Sequence of chain 59.W:
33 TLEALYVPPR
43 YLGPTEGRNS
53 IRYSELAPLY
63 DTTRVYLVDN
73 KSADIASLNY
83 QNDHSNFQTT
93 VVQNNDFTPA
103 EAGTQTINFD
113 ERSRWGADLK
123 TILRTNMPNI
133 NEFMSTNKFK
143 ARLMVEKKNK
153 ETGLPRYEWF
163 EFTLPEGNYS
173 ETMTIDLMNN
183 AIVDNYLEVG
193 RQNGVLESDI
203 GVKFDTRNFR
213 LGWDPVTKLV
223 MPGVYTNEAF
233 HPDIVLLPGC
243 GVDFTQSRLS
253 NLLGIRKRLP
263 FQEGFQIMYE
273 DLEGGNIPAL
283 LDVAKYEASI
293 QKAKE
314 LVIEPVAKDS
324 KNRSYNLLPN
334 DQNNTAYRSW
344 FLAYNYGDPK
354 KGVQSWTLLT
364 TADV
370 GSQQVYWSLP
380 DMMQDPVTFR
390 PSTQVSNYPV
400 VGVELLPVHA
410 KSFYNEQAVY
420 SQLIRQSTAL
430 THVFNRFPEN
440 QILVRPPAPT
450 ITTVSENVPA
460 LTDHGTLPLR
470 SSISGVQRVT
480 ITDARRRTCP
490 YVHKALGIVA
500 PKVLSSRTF

The small molecule below binds the protein below.
Small molecule (SMILES): CC(C)[C@H](NC(=O)[C@@H]1CCCN1C(=O)[C@H](CC(N)=O)NC(=O)[C@@H](N)Cc1ccccc1)C(=O)N[C@@H](Cc1ccc(O)cc1)C(=O)N1CCC[C@H]1C(=O)N[C@H](C=O)Cc1ccc(O)cc1

Sequence of chain 31.W:
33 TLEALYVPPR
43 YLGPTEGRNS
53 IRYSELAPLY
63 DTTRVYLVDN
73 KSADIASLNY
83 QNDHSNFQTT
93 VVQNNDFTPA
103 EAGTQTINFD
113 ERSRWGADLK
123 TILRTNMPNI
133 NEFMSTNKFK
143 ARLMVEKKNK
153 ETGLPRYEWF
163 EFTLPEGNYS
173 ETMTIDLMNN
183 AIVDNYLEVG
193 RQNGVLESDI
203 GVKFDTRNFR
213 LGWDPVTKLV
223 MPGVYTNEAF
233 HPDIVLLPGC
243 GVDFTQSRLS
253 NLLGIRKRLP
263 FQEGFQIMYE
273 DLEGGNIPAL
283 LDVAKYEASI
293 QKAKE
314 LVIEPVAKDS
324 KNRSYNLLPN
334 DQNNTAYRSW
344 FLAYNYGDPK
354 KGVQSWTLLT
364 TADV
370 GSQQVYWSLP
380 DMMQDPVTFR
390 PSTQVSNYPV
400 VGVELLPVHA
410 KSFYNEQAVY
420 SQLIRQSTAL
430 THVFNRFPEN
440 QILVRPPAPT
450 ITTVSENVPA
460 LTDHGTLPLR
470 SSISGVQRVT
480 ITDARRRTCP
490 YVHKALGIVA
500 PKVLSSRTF

Binding-site contacts:
Ligand atom C contacts residue ARG193 of chain 31.W at 3.4 Å.
Ligand atom N contacts residue ARG193 of chain 31.W at 3.8 Å.
Ligand atom CE2 contacts residue MET223 of chain 59.W at 3.5 Å (hydrophobic).
Ligand atom CD1 contacts residue GLU289 of chain 59.W at 3.0 Å.
Ligand atom O contacts residue ARG193 of chain 31.W at 2.8 Å (salt-bridge).
Ligand atom CE2 contacts residue ARG193 of chain 31.W at 3.8 Å.
Ligand atom CB contacts residue ARG435 of chain 31.W at 3.7 Å.
Ligand atom CE1 contacts residue GLU289 of chain 59.W at 3.6 Å.
Ligand atom CE1 contacts residue ARG193 of chain 31.W at 3.1 Å.
Ligand atom CZ contacts residue HIS431 of chain 31.W at 3.4 Å.
Ligand atom CD contacts residue HIS431 of chain 31.W at 3.8 Å.
Ligand atom OH contacts residue LEU283 of chain 59.W at 3.8 Å.
Ligand atom CG contacts residue TYR288 of chain 59.W at 3.4 Å (hydrophobic).
Ligand atom CG2 contacts residue TYR188 of chain 31.W at 3.9 Å (hydrophobic).
Ligand atom OD1 contacts residue GLU199 of chain 31.W at 3.4 Å (salt-bridge).
Ligand atom CZ contacts residue MET223 of chain 59.W at 2.9 Å (hydrophobic).
Ligand atom ND2 contacts residue GLU199 of chain 31.W at 2.9 Å (salt-bridge).
Ligand atom ND2 contacts residue TYR188 of chain 31.W at 3.5 Å (h-bond).
Ligand atom OH contacts residue THR430 of chain 31.W at 3.4 Å.
Ligand atom CZ contacts residue ARG193 of chain 31.W at 3.1 Å.
Ligand atom OH contacts residue HIS431 of chain 31.W at 2.9 Å (h-bond).
Ligand atom CG1 contacts residue ARG435 of chain 31.W at 3.8 Å.
Ligand atom CB contacts residue GLU289 of chain 59.W at 3.8 Å.
Ligand atom CD1 contacts residue ARG193 of chain 31.W at 3.7 Å.
Ligand atom OH contacts residue MET223 of chain 59.W at 2.2 Å (h-bond).
Ligand atom O contacts residue ARG435 of chain 31.W at 3.5 Å (salt-bridge).
Ligand atom CZ contacts residue THR219 of chain 59.W at 3.2 Å.
Ligand atom CE1 contacts residue THR219 of chain 59.W at 3.9 Å.
Ligand atom CG contacts residue HIS431 of chain 31.W at 3.8 Å.
Ligand atom CB contacts residue LEU189 of chain 31.W at 3.8 Å (hydrophobic).
Ligand atom CG1 contacts residue PHE436 of chain 31.W at 3.4 Å (hydrophobic).
Ligand atom CG contacts residue GLU289 of chain 59.W at 3.6 Å.
Ligand atom CG2 contacts residue LEU189 of chain 31.W at 2.8 Å (hydrophobic).
Ligand atom CD2 contacts residue MET223 of chain 59.W at 3.7 Å (hydrophobic).
Ligand atom CE1 contacts residue HIS431 of chain 31.W at 3.0 Å.
Ligand atom CG contacts residue GLU199 of chain 31.W at 3.6 Å.
Ligand atom CD1 contacts residue HIS431 of chain 31.W at 3.3 Å.
Ligand atom CE1 contacts residue MET223 of chain 59.W at 3.3 Å (hydrophobic).
Ligand atom CA contacts residue ARG193 of chain 31.W at 3.8 Å.
Ligand atom CE1 contacts residue VAL432 of chain 31.W at 3.8 Å (hydrophobic).